Sequence of chain 1.C:
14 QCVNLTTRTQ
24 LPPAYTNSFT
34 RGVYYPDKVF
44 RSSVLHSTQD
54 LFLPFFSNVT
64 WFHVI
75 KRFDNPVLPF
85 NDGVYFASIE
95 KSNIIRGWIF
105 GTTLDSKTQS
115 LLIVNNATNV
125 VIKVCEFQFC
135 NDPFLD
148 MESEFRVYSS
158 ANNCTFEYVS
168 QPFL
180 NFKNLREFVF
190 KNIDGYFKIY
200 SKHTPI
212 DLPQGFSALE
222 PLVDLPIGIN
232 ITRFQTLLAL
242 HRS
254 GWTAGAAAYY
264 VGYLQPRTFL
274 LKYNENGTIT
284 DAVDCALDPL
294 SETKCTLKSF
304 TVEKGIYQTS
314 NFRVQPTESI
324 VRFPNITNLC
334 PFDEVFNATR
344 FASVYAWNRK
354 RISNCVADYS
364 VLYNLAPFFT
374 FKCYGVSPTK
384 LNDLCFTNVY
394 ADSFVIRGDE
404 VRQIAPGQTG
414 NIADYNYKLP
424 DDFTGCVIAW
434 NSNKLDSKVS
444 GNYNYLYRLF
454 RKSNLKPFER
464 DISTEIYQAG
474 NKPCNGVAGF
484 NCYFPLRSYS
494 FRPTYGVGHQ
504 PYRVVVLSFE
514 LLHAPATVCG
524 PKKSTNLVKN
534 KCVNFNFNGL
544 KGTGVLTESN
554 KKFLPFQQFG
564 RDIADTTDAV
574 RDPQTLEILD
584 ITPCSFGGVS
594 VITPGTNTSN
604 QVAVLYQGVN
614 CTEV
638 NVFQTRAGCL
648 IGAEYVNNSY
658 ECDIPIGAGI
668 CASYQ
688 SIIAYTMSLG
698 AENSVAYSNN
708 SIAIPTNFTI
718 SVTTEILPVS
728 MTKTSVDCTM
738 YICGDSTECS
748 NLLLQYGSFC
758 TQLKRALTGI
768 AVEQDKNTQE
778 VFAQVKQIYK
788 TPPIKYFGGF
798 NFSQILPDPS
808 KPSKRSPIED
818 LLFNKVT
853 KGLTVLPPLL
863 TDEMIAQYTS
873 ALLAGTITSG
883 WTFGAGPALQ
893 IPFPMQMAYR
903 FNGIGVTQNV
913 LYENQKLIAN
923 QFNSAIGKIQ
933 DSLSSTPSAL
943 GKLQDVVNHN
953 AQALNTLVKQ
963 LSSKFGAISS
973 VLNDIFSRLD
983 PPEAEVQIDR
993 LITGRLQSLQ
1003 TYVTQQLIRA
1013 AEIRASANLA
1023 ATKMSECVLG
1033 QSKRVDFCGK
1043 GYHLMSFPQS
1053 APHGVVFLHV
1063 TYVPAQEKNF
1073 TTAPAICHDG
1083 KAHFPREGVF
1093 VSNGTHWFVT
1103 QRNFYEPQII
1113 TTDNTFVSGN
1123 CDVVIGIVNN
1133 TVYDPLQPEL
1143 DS

The small molecule below binds the protein below.
Small molecule (SMILES): CC(=O)N[C@@H]1[C@@H](O)[C@H](O)[C@@H](CO)O[C@H]1O

Binding-site contacts:
Ligand atom C8 contacts residue THR122 of chain 1.C at 3.8 Å.
Ligand atom N2 contacts residue ASN120 of chain 1.C at 2.8 Å (h-bond).
Ligand atom C2 contacts residue PHE152 of chain 1.C at 4.2 Å (hydrophobic).
Ligand atom C7 contacts residue PHE152 of chain 1.C at 4.0 Å (hydrophobic).
Ligand atom N2 contacts residue THR122 of chain 1.C at 3.2 Å (h-bond).
Ligand atom C3 contacts residue ASN120 of chain 1.C at 3.8 Å.
Ligand atom C7 contacts residue THR122 of chain 1.C at 4.2 Å.
Ligand atom C7 contacts residue ASN120 of chain 1.C at 3.7 Å.
Ligand atom C2 contacts residue THR122 of chain 1.C at 3.8 Å.
Ligand atom O5 contacts residue VAL125 of chain 1.C at 4.2 Å.
Ligand atom C2 contacts residue ASN120 of chain 1.C at 2.4 Å.
Ligand atom C1 contacts residue THR122 of chain 1.C at 3.8 Å.
Ligand atom C4 contacts residue ASN120 of chain 1.C at 4.2 Å.
Ligand atom C1 contacts residue ASN120 of chain 1.C at 1.4 Å.
Ligand atom C6 contacts residue VAL125 of chain 1.C at 3.7 Å (hydrophobic).
Ligand atom O7 contacts residue PHE152 of chain 1.C at 3.4 Å.
Ligand atom O5 contacts residue ASN120 of chain 1.C at 2.4 Å (h-bond).
Ligand atom O7 contacts residue ASN120 of chain 1.C at 4.2 Å.
Ligand atom C3 contacts residue THR122 of chain 1.C at 4.1 Å.
Ligand atom C5 contacts residue ASN120 of chain 1.C at 3.7 Å.
Ligand atom C5 contacts residue VAL125 of chain 1.C at 4.0 Å (hydrophobic).
Ligand atom N2 contacts residue PHE152 of chain 1.C at 4.4 Å.